This protein binds this small molecule.
Small molecule (SMILES): O=C(/N=C1/NC(=O)[C@]2(O[C@H](CO)[C@@H](O)[C@H](O)[C@H]2O)S1)c1ccc2ccccc2c1

Sequence of chain 1.A:
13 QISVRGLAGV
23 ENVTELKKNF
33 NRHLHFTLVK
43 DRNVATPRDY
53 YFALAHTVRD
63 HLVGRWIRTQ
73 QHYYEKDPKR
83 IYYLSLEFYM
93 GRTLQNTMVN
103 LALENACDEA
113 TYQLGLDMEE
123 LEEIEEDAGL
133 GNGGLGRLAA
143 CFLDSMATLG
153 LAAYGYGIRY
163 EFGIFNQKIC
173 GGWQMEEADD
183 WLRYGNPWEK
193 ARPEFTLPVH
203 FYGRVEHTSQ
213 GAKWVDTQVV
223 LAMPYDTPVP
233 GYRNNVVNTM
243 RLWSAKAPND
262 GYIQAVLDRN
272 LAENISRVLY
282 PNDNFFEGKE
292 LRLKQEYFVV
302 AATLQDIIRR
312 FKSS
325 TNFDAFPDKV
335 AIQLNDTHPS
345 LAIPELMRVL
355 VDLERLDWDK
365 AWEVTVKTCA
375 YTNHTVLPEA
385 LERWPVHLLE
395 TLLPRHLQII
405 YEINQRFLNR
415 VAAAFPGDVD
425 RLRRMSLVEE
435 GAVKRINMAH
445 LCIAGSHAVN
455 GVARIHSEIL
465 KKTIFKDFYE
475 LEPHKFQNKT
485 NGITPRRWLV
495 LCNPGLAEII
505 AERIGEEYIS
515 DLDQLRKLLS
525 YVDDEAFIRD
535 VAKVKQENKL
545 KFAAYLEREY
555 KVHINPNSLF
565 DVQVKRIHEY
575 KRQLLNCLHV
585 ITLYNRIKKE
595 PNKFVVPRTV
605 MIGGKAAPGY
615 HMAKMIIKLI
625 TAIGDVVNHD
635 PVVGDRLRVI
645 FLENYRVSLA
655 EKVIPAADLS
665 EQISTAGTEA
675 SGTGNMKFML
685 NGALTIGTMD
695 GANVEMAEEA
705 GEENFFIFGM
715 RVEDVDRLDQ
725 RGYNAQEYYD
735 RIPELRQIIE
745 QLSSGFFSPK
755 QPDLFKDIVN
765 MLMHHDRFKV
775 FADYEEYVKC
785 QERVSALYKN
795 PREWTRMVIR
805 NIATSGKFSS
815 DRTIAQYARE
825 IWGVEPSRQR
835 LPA

Binding-site contacts:
Ligand atom S1 contacts residue HIS378 of chain 1.A at 3.2 Å (h-bond).
Ligand atom C10 contacts residue ASN285 of chain 1.A at 3.4 Å.
Ligand atom O4 contacts residue ASN485 of chain 1.A at 3.5 Å (h-bond).
Ligand atom C8 contacts residue ASN285 of chain 1.A at 3.6 Å.
Ligand atom C11 contacts residue ASP284 of chain 1.A at 3.1 Å.
Ligand atom C16 contacts residue DMS1 of chain 1.C at 3.6 Å.
Ligand atom C1 contacts residue HIS378 of chain 1.A at 3.5 Å.
Ligand atom C2 contacts residue HIS378 of chain 1.A at 3.2 Å.
Ligand atom C9 contacts residue ASP340 of chain 1.A at 3.6 Å.
Ligand atom O5 contacts residue HIS378 of chain 1.A at 3.5 Å.
Ligand atom N2 contacts residue ASP284 of chain 1.A at 2.8 Å (salt-bridge).
Ligand atom O2 contacts residue GLU673 of chain 1.A at 3.2 Å (salt-bridge).
Ligand atom N1 contacts residue ASP284 of chain 1.A at 3.6 Å (salt-bridge).
Ligand atom C15 contacts residue DMS1 of chain 1.C at 3.6 Å.
Ligand atom C6 contacts residue ASN485 of chain 1.A at 3.3 Å.
Ligand atom C15 contacts residue ARG293 of chain 1.A at 3.5 Å.
Ligand atom O3 contacts residue GLU673 of chain 1.A at 2.7 Å (salt-bridge).
Ligand atom O6 contacts residue HIS378 of chain 1.A at 2.8 Å (h-bond).
Ligand atom O3 contacts residue GLY676 of chain 1.A at 3.1 Å (h-bond).
Ligand atom C6 contacts residue HIS378 of chain 1.A at 3.5 Å.
Ligand atom O2 contacts residue TYR574 of chain 1.A at 3.1 Å (h-bond).
Ligand atom C15 contacts residue ASN283 of chain 1.A at 3.6 Å.
Ligand atom C8 contacts residue ASP284 of chain 1.A at 3.6 Å.
Ligand atom C19 contacts residue ASN285 of chain 1.A at 3.6 Å.
Ligand atom O2 contacts residue ASN285 of chain 1.A at 3.2 Å (h-bond).
Ligand atom O6 contacts residue ASN485 of chain 1.A at 2.8 Å (h-bond).
Ligand atom C14 contacts residue ARG293 of chain 1.A at 3.6 Å.
Ligand atom O8 contacts residue THR379 of chain 1.A at 3.4 Å.
Ligand atom O4 contacts residue GLY676 of chain 1.A at 2.9 Å (h-bond).
Ligand atom O7 contacts residue LEU137 of chain 1.A at 3.4 Å (h-bond).
Ligand atom C18 contacts residue HIS342 of chain 1.A at 3.5 Å.
Ligand atom O4 contacts residue SER675 of chain 1.A at 3.6 Å.
Ligand atom O3 contacts residue ALA674 of chain 1.A at 3.4 Å (h-bond).
Ligand atom C13 contacts residue GLU89 of chain 1.A at 3.3 Å.
Ligand atom C7 contacts residue LEU137 of chain 1.A at 3.6 Å (hydrophobic).
Ligand atom O8 contacts residue ASP340 of chain 1.A at 2.8 Å (salt-bridge).
Ligand atom C11 contacts residue ASN285 of chain 1.A at 3.5 Å.
Ligand atom O7 contacts residue GLY136 of chain 1.A at 3.3 Å.
Ligand atom O3 contacts residue SER675 of chain 1.A at 3.1 Å (h-bond).
Ligand atom C3 contacts residue GLU673 of chain 1.A at 3.4 Å.